Sequence of chain 4.C:
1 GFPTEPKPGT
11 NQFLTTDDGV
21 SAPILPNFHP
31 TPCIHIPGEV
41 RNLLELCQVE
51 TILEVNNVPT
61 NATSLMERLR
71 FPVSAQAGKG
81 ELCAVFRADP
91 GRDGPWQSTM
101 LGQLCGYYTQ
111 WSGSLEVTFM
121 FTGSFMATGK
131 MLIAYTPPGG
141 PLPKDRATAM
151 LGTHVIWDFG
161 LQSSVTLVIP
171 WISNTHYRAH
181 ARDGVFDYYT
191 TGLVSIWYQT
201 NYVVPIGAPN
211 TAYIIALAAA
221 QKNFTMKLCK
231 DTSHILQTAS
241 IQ

Sequence of chain 3.A:
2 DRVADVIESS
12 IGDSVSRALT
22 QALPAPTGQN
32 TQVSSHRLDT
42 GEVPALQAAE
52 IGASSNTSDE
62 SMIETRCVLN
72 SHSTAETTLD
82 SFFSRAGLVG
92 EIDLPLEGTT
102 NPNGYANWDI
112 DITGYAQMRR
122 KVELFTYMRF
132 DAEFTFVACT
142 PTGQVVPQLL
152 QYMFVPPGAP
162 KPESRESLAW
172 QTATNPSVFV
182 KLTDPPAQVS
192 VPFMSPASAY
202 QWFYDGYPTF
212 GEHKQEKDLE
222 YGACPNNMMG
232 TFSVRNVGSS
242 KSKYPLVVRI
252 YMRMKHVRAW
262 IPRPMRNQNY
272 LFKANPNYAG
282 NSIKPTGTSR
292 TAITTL

The small molecule below binds the protein below.
Small molecule (SMILES): Cc1cc(CCCCCCCOc2ccc(C3=NCCO3)cc2)on1

Binding-site contacts:
Ligand atom C2B contacts residue TRP203 of chain 3.A at 4.0 Å (hydrophobic).
Ligand atom C2A contacts residue ASP112 of chain 3.A at 3.8 Å.
Ligand atom O1B contacts residue TYR201 of chain 3.A at 3.4 Å.
Ligand atom C2B contacts residue TYR201 of chain 3.A at 3.5 Å (hydrophobic).
Ligand atom C2A contacts residue TRP203 of chain 3.A at 3.6 Å (hydrophobic).
Ligand atom C4A contacts residue THR114 of chain 3.A at 3.5 Å.
Ligand atom O1 contacts residue PHE233 of chain 3.A at 3.1 Å.
Ligand atom C31 contacts residue ILE24 of chain 3.C at 3.6 Å (hydrophobic).
Ligand atom C3C contacts residue PHE135 of chain 3.A at 3.8 Å (hydrophobic).
Ligand atom C4A contacts residue ASP112 of chain 3.A at 2.6 Å.
Ligand atom C2C contacts residue PHE155 of chain 3.A at 3.9 Å (hydrophobic).
Ligand atom O1A contacts residue ASN228 of chain 3.A at 3.7 Å.
Ligand atom C6C contacts residue TYR201 of chain 3.A at 3.9 Å (hydrophobic).
Ligand atom C5B contacts residue ILE113 of chain 3.A at 3.5 Å (hydrophobic).
Ligand atom C4B contacts residue TRP203 of chain 3.A at 3.5 Å (hydrophobic).
Ligand atom C4C contacts residue PHE135 of chain 3.A at 3.8 Å (hydrophobic).
Ligand atom C5B contacts residue ILE111 of chain 3.A at 3.9 Å (hydrophobic).
Ligand atom C3B contacts residue ASN228 of chain 3.A at 4.0 Å.
Ligand atom C4B contacts residue ILE113 of chain 3.A at 4.0 Å (hydrophobic).
Ligand atom C5C contacts residue PHE135 of chain 3.A at 3.5 Å (hydrophobic).
Ligand atom C2C contacts residue VAL192 of chain 3.A at 3.7 Å (hydrophobic).
Ligand atom O1 contacts residue PHE155 of chain 3.A at 3.4 Å.
Ligand atom C5B contacts residue ASP112 of chain 3.A at 4.0 Å.
Ligand atom C6B contacts residue ILE113 of chain 3.A at 4.0 Å (hydrophobic).
Ligand atom N3A contacts residue THR114 of chain 3.A at 4.0 Å.
Ligand atom C31 contacts residue PRO177 of chain 3.A at 3.9 Å (hydrophobic).
Ligand atom C5C contacts residue ILE111 of chain 3.A at 3.8 Å (hydrophobic).
Ligand atom N2 contacts residue PHE155 of chain 3.A at 3.5 Å.
Ligand atom N2 contacts residue PHE233 of chain 3.A at 3.7 Å.
Ligand atom C5 contacts residue PHE155 of chain 3.A at 3.9 Å (hydrophobic).
Ligand atom N3A contacts residue ILE113 of chain 3.A at 3.8 Å.
Ligand atom C4 contacts residue ILE24 of chain 3.C at 4.0 Å (hydrophobic).
Ligand atom C31 contacts residue VAL179 of chain 3.A at 3.3 Å (hydrophobic).
Ligand atom C5 contacts residue PHE233 of chain 3.A at 4.0 Å (hydrophobic).
Ligand atom C4C contacts residue VAL192 of chain 3.A at 3.5 Å (hydrophobic).
Ligand atom N3A contacts residue ASP112 of chain 3.A at 2.5 Å (salt-bridge).
Ligand atom O1A contacts residue TRP203 of chain 3.A at 3.3 Å.
Ligand atom C3B contacts residue TRP203 of chain 3.A at 3.1 Å (hydrophobic).
Ligand atom C5A contacts residue ASP112 of chain 3.A at 4.0 Å.
Ligand atom C5A contacts residue ASN228 of chain 3.A at 4.0 Å.

Sequence of chain 3.C:
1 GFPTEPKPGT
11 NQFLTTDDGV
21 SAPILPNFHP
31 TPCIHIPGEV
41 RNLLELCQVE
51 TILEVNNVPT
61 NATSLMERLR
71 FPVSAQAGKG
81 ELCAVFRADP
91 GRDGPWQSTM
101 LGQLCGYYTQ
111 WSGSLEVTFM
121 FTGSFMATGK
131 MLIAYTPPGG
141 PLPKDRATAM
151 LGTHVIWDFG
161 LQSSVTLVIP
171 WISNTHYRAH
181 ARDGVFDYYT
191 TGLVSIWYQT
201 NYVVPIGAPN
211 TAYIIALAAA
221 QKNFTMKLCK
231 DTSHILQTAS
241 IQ